Sequence of chain 1.A:
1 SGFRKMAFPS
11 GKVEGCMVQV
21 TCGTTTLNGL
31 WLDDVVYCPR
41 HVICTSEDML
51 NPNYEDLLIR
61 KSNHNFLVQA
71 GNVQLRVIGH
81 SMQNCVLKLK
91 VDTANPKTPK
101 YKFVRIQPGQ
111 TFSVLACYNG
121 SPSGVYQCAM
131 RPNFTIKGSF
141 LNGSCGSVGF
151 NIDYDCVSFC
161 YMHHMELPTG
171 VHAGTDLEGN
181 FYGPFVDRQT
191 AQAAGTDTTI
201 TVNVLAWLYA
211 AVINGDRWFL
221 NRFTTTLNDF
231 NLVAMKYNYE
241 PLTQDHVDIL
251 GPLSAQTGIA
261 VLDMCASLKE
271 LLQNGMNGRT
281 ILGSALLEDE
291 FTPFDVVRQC

Sequence of chain 1.B:
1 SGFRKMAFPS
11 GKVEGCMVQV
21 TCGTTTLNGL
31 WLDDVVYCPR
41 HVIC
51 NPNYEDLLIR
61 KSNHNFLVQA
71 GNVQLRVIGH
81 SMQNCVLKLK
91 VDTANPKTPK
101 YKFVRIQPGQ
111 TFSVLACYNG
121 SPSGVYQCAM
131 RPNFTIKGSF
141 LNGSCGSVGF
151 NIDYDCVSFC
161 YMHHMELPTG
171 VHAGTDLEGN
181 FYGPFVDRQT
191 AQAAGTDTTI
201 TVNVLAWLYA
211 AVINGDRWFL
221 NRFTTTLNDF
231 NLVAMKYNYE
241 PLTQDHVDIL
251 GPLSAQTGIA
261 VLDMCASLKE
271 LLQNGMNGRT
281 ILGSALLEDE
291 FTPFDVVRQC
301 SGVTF

A small-molecule ligand and the protein it binds are described below.
Small molecule (SMILES): CNc1cncc(NC(=O)[C@@H]2CCOc3ccc(Cl)cc32)c1C

Binding-site contacts:
Ligand atom N contacts residue ASN142 of chain 1.A at 3.3 Å (h-bond).
Ligand atom C11 contacts residue ARG188 of chain 1.A at 3.6 Å.
Ligand atom C3 contacts residue CYS145 of chain 1.A at 3.5 Å (hydrophobic).
Ligand atom C10 contacts residue GLN189 of chain 1.A at 3.9 Å.
Ligand atom C12 contacts residue MET165 of chain 1.A at 3.5 Å (hydrophobic).
Ligand atom C contacts residue LEU141 of chain 1.A at 3.8 Å (hydrophobic).
Ligand atom C13 contacts residue MET165 of chain 1.A at 3.5 Å (hydrophobic).
Ligand atom CL contacts residue MET165 of chain 1.A at 3.7 Å.
Ligand atom C16 contacts residue ASN142 of chain 1.A at 3.6 Å.
Ligand atom C5 contacts residue HIS164 of chain 1.A at 4.0 Å.
Ligand atom C3 contacts residue GLU166 of chain 1.A at 3.8 Å.
Ligand atom C2 contacts residue HIS163 of chain 1.A at 3.8 Å.
Ligand atom C2 contacts residue GLU166 of chain 1.A at 3.8 Å.
Ligand atom O contacts residue MET165 of chain 1.A at 3.4 Å.
Ligand atom C4 contacts residue CYS145 of chain 1.A at 3.9 Å (hydrophobic).
Ligand atom C13 contacts residue HIS164 of chain 1.A at 3.3 Å.
Ligand atom C10 contacts residue MET49 of chain 1.A at 3.8 Å (hydrophobic).
Ligand atom C11 contacts residue MET165 of chain 1.A at 3.6 Å (hydrophobic).
Ligand atom N1 contacts residue SER144 of chain 1.A at 3.9 Å.
Ligand atom O contacts residue GLU166 of chain 1.A at 3.2 Å (salt-bridge).
Ligand atom O1 contacts residue GLN189 of chain 1.A at 3.1 Å (h-bond).
Ligand atom C8 contacts residue GLN189 of chain 1.A at 3.5 Å.
Ligand atom CL contacts residue ASP187 of chain 1.A at 3.3 Å.
Ligand atom N1 contacts residue GLU166 of chain 1.A at 4.0 Å.
Ligand atom C12 contacts residue MET49 of chain 1.A at 3.7 Å (hydrophobic).
Ligand atom C contacts residue ASN142 of chain 1.A at 3.9 Å.
Ligand atom CL contacts residue HIS164 of chain 1.A at 3.8 Å.
Ligand atom N2 contacts residue CYS145 of chain 1.A at 3.8 Å.
Ligand atom C10 contacts residue ARG188 of chain 1.A at 3.8 Å.
Ligand atom C2 contacts residue LEU141 of chain 1.A at 3.9 Å (hydrophobic).
Ligand atom C13 contacts residue HIS41 of chain 1.A at 3.8 Å.
Ligand atom C11 contacts residue MET49 of chain 1.A at 3.6 Å (hydrophobic).
Ligand atom C3 contacts residue MET165 of chain 1.A at 3.8 Å (hydrophobic).
Ligand atom C contacts residue SER1 of chain 1.B at 3.7 Å.
Ligand atom CL contacts residue HIS41 of chain 1.A at 3.6 Å.
Ligand atom C contacts residue GLU166 of chain 1.A at 3.4 Å.
Ligand atom C12 contacts residue HIS164 of chain 1.A at 3.9 Å.
Ligand atom C3 contacts residue HIS163 of chain 1.A at 3.3 Å.
Ligand atom C contacts residue PHE140 of chain 1.A at 3.4 Å (hydrophobic).
Ligand atom N1 contacts residue HIS163 of chain 1.A at 2.7 Å (h-bond).